Binding-site contacts:
Ligand atom N2 contacts residue ALA167 of chain 1.D at 3.5 Å.
Ligand atom C2 contacts residue GLY306 of chain 1.D at 3.4 Å.
Ligand atom C10 contacts residue GLU332 of chain 1.D at 3.6 Å.
Ligand atom C21 contacts residue TYR361 of chain 1.A at 4.0 Å (hydrophobic).
Ligand atom C6 contacts residue ALA167 of chain 1.D at 3.7 Å (hydrophobic).
Ligand atom C5 contacts residue ALA167 of chain 1.D at 3.7 Å (hydrophobic).
Ligand atom C22 contacts residue GLU332 of chain 1.D at 3.8 Å.
Ligand atom C12 contacts residue MET311 of chain 1.D at 3.8 Å (hydrophobic).
Ligand atom N2 contacts residue TYR361 of chain 1.A at 3.5 Å (h-bond).
Ligand atom N2 contacts residue GLU332 of chain 1.D at 3.0 Å (salt-bridge).
Ligand atom C17 contacts residue GLU332 of chain 1.D at 3.8 Å.
Ligand atom C13 contacts residue GLY306 of chain 1.D at 3.8 Å.
Ligand atom C6 contacts residue GLU332 of chain 1.D at 4.0 Å.
Ligand atom N2 contacts residue THR224 of chain 1.D at 3.2 Å (h-bond).
Ligand atom C7 contacts residue ALA167 of chain 1.D at 3.4 Å (hydrophobic).
Ligand atom C13 contacts residue GLU332 of chain 1.D at 3.7 Å.
Ligand atom C7 contacts residue IMP1 of chain 1.S at 3.6 Å.
Ligand atom C13 contacts residue VAL330 of chain 1.D at 3.4 Å (hydrophobic).
Ligand atom O1 contacts residue ALA167 of chain 1.D at 4.0 Å.
Ligand atom C22 contacts residue SER357 of chain 1.A at 3.5 Å.
Ligand atom N1 contacts residue IMP1 of chain 1.S at 3.5 Å.
Ligand atom N1 contacts residue ALA167 of chain 1.D at 3.7 Å.
Ligand atom C21 contacts residue PRO48 of chain 1.A at 3.8 Å (hydrophobic).
Ligand atom C20 contacts residue PRO48 of chain 1.A at 3.9 Å (hydrophobic).
Ligand atom C13 contacts residue MET311 of chain 1.D at 3.8 Å (hydrophobic).
Ligand atom C22 contacts residue TYR361 of chain 1.A at 3.8 Å (hydrophobic).
Ligand atom N4 contacts residue GLU332 of chain 1.D at 2.9 Å (salt-bridge).
Ligand atom CL contacts residue GLY360 of chain 1.A at 3.4 Å.
Ligand atom C10 contacts residue ALA167 of chain 1.D at 4.0 Å (hydrophobic).
Ligand atom CL contacts residue VAL46 of chain 1.A at 4.0 Å.
Ligand atom N2 contacts residue IMP1 of chain 1.S at 3.5 Å.
Ligand atom N3 contacts residue GLU332 of chain 1.D at 3.2 Å (salt-bridge).
Ligand atom C3 contacts residue GLY306 of chain 1.D at 3.5 Å.
Ligand atom CL contacts residue HIS168 of chain 1.D at 3.8 Å.
Ligand atom C3 contacts residue MET305 of chain 1.D at 3.7 Å (hydrophobic).
Ligand atom C1 contacts residue GLY306 of chain 1.D at 3.9 Å.
Ligand atom N4 contacts residue ALA167 of chain 1.D at 4.0 Å.
Ligand atom C4 contacts residue GLY306 of chain 1.D at 3.8 Å.
Ligand atom C21 contacts residue SER357 of chain 1.A at 3.7 Å.
Ligand atom O2 contacts residue ALA167 of chain 1.D at 3.9 Å.

Sequence of chain 1.D:
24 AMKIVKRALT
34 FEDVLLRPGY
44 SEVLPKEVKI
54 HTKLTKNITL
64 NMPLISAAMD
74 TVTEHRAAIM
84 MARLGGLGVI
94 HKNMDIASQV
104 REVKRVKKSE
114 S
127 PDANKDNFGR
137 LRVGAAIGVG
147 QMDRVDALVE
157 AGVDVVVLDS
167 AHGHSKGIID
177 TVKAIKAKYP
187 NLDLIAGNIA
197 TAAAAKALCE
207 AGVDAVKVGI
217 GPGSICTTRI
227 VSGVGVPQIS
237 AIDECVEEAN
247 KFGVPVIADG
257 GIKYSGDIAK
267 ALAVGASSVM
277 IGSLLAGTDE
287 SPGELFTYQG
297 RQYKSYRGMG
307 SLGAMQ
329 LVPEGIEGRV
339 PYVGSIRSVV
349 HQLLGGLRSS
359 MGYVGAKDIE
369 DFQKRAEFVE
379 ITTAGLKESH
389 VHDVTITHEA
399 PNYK

Sequence of chain 1.A:
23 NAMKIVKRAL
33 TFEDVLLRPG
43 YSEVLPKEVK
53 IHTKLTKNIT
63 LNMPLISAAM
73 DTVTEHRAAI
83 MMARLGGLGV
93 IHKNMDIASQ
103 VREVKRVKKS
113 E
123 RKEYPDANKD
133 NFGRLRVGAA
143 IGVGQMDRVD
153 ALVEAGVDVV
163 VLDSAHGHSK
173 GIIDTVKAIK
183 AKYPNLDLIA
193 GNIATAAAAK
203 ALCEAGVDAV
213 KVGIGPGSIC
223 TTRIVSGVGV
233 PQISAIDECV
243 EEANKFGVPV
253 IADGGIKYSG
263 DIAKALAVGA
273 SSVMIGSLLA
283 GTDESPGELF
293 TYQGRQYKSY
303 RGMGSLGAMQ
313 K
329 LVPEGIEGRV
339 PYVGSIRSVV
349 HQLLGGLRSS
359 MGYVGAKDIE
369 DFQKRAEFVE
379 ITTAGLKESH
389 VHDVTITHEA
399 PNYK

This small molecule binds to this protein.
Small molecule (SMILES): [H]/N=C(\NO)c1cccc(C(C)(C)NC(=O)Nc2ccc(Cl)cc2)c1